Binding-site contacts:
Ligand atom O6 contacts residue THR156 of chain 52.C at 2.7 Å (h-bond).
Ligand atom C1 contacts residue THR156 of chain 52.C at 4.2 Å.
Ligand atom C8 contacts residue ASN154 of chain 52.C at 2.3 Å.
Ligand atom N2 contacts residue ASN154 of chain 52.C at 3.2 Å (h-bond).
Ligand atom O7 contacts residue GLY150 of chain 52.C at 4.2 Å.
Ligand atom O5 contacts residue ASN154 of chain 52.C at 4.1 Å.
Ligand atom O7 contacts residue ASN154 of chain 52.C at 2.1 Å (h-bond).
Ligand atom C6 contacts residue THR156 of chain 52.C at 3.7 Å.
Ligand atom C7 contacts residue ASN154 of chain 52.C at 2.2 Å.
Ligand atom O7 contacts residue VAL153 of chain 52.C at 4.1 Å.
Ligand atom C2 contacts residue ASN154 of chain 52.C at 3.6 Å.
Ligand atom C1 contacts residue ASN154 of chain 52.C at 3.0 Å.
Ligand atom C5 contacts residue THR156 of chain 52.C at 4.1 Å.
Ligand atom O5 contacts residue THR156 of chain 52.C at 4.0 Å.

Sequence of chain 52.C:
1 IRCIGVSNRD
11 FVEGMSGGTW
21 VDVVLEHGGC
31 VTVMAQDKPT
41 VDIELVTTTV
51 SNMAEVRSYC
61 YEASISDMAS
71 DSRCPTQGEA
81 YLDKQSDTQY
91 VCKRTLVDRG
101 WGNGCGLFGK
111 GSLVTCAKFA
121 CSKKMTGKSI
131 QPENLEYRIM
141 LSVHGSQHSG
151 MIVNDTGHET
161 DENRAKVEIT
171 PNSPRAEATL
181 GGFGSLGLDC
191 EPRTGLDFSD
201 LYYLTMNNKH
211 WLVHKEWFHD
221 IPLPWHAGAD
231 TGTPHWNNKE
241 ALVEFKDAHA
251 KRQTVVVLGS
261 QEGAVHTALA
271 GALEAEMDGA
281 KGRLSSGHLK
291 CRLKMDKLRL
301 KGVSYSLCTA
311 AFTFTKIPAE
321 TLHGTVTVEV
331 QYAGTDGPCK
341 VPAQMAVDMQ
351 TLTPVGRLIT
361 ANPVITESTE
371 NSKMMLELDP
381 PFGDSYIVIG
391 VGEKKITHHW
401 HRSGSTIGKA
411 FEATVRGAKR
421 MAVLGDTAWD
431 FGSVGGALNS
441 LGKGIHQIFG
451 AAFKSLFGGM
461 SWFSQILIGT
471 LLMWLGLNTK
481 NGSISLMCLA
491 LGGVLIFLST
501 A

This protein binds this small molecule.
Small molecule (SMILES): CC(=O)N[C@H]1[C@H](O[C@H]2[C@H](O)[C@@H](NC(C)=O)CO[C@@H]2CO)O[C@H](CO)[C@@H](O)[C@@H]1O